A protein and the small-molecule ligand that binds it are described below.
Small molecule (SMILES): CC(=O)N[C@H]1[C@@H](O[P](=O)(O)O[P](=O)(O)OC[C@H]2O[C@@H](n3ccc(=O)[nH]c3=O)[C@H](O)[C@@H]2O)O[C@H](CO)[C@@H](O)[C@@H]1O

Sequence of chain 3.B:
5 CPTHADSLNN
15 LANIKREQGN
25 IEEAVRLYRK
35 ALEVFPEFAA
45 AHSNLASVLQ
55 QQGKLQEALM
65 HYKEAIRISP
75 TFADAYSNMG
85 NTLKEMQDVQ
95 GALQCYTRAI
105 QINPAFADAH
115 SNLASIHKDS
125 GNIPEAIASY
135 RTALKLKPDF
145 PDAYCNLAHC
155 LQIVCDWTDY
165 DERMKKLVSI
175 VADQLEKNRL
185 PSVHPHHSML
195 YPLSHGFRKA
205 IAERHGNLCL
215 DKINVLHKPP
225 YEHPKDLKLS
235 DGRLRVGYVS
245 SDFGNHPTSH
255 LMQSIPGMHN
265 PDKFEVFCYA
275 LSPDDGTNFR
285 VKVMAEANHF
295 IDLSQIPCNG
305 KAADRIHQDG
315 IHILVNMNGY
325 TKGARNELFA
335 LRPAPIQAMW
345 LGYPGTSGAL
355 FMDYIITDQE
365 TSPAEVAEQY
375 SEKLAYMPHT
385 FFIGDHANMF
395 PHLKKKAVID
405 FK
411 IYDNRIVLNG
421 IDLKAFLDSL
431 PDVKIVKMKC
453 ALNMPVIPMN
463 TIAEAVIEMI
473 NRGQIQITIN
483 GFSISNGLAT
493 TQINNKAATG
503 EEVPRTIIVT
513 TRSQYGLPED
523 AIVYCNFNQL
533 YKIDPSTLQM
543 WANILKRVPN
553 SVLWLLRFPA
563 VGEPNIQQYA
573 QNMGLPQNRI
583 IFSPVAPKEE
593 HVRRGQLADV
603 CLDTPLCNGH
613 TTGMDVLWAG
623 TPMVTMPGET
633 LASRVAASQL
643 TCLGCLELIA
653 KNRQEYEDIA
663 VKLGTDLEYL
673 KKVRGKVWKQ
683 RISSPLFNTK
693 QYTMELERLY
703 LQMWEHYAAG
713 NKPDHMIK

Binding-site contacts:
Ligand atom C3' contacts residue HIS612 of chain 3.B at 3.5 Å.
Ligand atom N3 contacts residue HIS593 of chain 3.B at 3.4 Å.
Ligand atom C6' contacts residue LEU255 of chain 3.B at 3.6 Å (hydrophobic).
Ligand atom O4' contacts residue PHE386 of chain 3.B at 3.5 Å.
Ligand atom O4 contacts residue ALA588 of chain 3.B at 3.1 Å (h-bond).
Ligand atom C5 contacts residue HIS593 of chain 3.B at 3.4 Å.
Ligand atom N3 contacts residue ALA588 of chain 3.B at 2.8 Å (h-bond).
Ligand atom O7' contacts residue PRO348 of chain 3.B at 3.5 Å.
Ligand atom O4 contacts residue LEU558 of chain 3.B at 3.4 Å.
Ligand atom C3B contacts residue LYS590 of chain 3.B at 3.6 Å.
Ligand atom O3' contacts residue HIS612 of chain 3.B at 3.6 Å (h-bond).
Ligand atom O2' contacts residue HIS593 of chain 3.B at 3.2 Å (h-bond).
Ligand atom O2B contacts residue THR614 of chain 3.B at 3.3 Å (h-bond).
Ligand atom O3' contacts residue PRO348 of chain 3.B at 3.3 Å.
Ligand atom C8' contacts residue CYS609 of chain 3.B at 3.5 Å (hydrophobic).
Ligand atom O2' contacts residue ASP617 of chain 3.B at 2.8 Å (salt-bridge).
Ligand atom C7' contacts residue PRO348 of chain 3.B at 3.6 Å (hydrophobic).
Ligand atom C6' contacts residue THR252 of chain 3.B at 3.3 Å.
Ligand atom O1' contacts residue THR613 of chain 3.B at 3.3 Å (h-bond).
Ligand atom O3' contacts residue GLY346 of chain 3.B at 3.4 Å (h-bond).
Ligand atom C4 contacts residue HIS593 of chain 3.B at 3.3 Å.
Ligand atom O4' contacts residue LEU345 of chain 3.B at 2.5 Å (h-bond).
Ligand atom C4' contacts residue LEU345 of chain 3.B at 3.4 Å (hydrophobic).
Ligand atom C5' contacts residue THR613 of chain 3.B at 3.4 Å.
Ligand atom O2B contacts residue THR613 of chain 3.B at 2.4 Å (h-bond).
Ligand atom O7' contacts residue HIS190 of chain 3.B at 2.9 Å (h-bond).
Ligand atom C4' contacts residue GLY346 of chain 3.B at 3.4 Å.
Ligand atom O3B contacts residue LYS590 of chain 3.B at 2.6 Å (salt-bridge).
Ligand atom O2B contacts residue HIS612 of chain 3.B at 3.0 Å (h-bond).
Ligand atom O2' contacts residue LYS590 of chain 3.B at 2.5 Å (salt-bridge).
Ligand atom O1B contacts residue LYS534 of chain 3.B at 2.5 Å (salt-bridge).
Ligand atom PB contacts residue LYS534 of chain 3.B at 3.5 Å.
Ligand atom O4 contacts residue ARG596 of chain 3.B at 3.0 Å (salt-bridge).
Ligand atom C8' contacts residue TYR533 of chain 3.B at 3.5 Å (hydrophobic).
Ligand atom O6' contacts residue THR252 of chain 3.B at 2.4 Å (h-bond).
Ligand atom N2' contacts residue HIS612 of chain 3.B at 3.0 Å (h-bond).
Ligand atom O3B contacts residue THR613 of chain 3.B at 3.5 Å.
Ligand atom C2B contacts residue ASP617 of chain 3.B at 3.3 Å.
Ligand atom C2B contacts residue LYS590 of chain 3.B at 3.5 Å.
Ligand atom O2A contacts residue GLN531 of chain 3.B at 2.5 Å (h-bond).

Sequence of chain 3.C:
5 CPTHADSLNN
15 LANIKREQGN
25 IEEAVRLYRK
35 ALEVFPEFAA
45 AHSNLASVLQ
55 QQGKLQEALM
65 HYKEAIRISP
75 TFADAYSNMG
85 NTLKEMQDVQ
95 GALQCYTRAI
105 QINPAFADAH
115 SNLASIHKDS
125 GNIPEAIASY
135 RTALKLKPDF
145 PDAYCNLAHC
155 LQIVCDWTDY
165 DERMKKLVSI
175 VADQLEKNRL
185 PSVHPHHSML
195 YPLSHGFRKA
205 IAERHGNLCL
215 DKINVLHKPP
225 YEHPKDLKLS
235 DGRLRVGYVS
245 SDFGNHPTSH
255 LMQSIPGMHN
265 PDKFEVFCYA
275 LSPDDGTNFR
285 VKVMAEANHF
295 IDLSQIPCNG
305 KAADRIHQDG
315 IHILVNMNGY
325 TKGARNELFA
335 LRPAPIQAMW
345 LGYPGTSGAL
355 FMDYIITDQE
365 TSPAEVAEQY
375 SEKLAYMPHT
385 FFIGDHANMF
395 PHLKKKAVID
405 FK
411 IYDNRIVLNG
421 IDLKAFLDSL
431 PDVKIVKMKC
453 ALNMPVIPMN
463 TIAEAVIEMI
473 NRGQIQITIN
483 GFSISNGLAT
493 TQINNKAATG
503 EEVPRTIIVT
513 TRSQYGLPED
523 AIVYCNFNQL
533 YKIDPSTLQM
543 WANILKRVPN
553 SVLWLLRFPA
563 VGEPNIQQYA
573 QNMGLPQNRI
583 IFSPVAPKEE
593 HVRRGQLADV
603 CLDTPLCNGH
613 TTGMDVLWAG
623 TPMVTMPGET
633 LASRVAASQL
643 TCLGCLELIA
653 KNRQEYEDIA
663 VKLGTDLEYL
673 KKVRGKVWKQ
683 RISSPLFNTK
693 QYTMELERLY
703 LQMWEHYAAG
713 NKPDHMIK